Sequence of chain 1.E:
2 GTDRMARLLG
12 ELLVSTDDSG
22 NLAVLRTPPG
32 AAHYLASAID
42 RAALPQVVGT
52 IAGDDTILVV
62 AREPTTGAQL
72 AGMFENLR

A small-molecule ligand and the protein it binds are described below.
Small molecule (SMILES): NC(=[NH2+])NCCC[C@H](N)C(=O)O

Binding-site contacts:
Ligand atom O contacts residue GLY54 of chain 1.D at 3.5 Å.
Ligand atom NE contacts residue SER38 of chain 1.E at 4.0 Å.
Ligand atom C contacts residue HIS34 of chain 1.E at 3.9 Å.
Ligand atom OXT contacts residue GLY54 of chain 1.D at 3.1 Å.
Ligand atom O contacts residue THR51 of chain 1.E at 4.0 Å.
Ligand atom N contacts residue THR57 of chain 1.D at 3.3 Å (h-bond).
Ligand atom CZ contacts residue ASP55 of chain 1.D at 3.7 Å.
Ligand atom CB contacts residue HIS34 of chain 1.E at 3.8 Å.
Ligand atom O contacts residue ASP56 of chain 1.D at 3.2 Å (salt-bridge).
Ligand atom C contacts residue THR51 of chain 1.E at 3.6 Å.
Ligand atom CA contacts residue THR51 of chain 1.E at 3.2 Å.
Ligand atom CB contacts residue ALA37 of chain 1.E at 3.7 Å (hydrophobic).
Ligand atom NH1 contacts residue ASP55 of chain 1.D at 3.5 Å.
Ligand atom OXT contacts residue ALA53 of chain 1.E at 2.8 Å (h-bond).
Ligand atom OXT contacts residue HIS34 of chain 1.E at 3.2 Å.
Ligand atom N contacts residue ASP41 of chain 1.E at 2.7 Å (salt-bridge).
Ligand atom C contacts residue ILE52 of chain 1.E at 3.9 Å (hydrophobic).
Ligand atom CB contacts residue THR51 of chain 1.E at 3.9 Å.
Ligand atom CD contacts residue HIS34 of chain 1.E at 3.7 Å.
Ligand atom CG contacts residue HIS34 of chain 1.E at 3.7 Å.
Ligand atom CB contacts residue ASP41 of chain 1.E at 3.5 Å.
Ligand atom CG contacts residue ASP56 of chain 1.D at 4.0 Å.
Ligand atom CA contacts residue ALA53 of chain 1.E at 3.9 Å (hydrophobic).
Ligand atom C contacts residue ASP55 of chain 1.D at 3.4 Å.
Ligand atom NH2 contacts residue ASP55 of chain 1.D at 3.6 Å (salt-bridge).
Ligand atom CG contacts residue ASP41 of chain 1.E at 3.7 Å.
Ligand atom NH1 contacts residue HIS34 of chain 1.E at 2.9 Å (h-bond).
Ligand atom CA contacts residue ASP56 of chain 1.D at 4.1 Å.
Ligand atom CA contacts residue ASP41 of chain 1.E at 3.6 Å.
Ligand atom CG contacts residue ASP55 of chain 1.D at 4.0 Å.
Ligand atom O contacts residue THR57 of chain 1.D at 3.4 Å (h-bond).
Ligand atom O contacts residue ASP55 of chain 1.D at 2.7 Å (salt-bridge).
Ligand atom C contacts residue GLY54 of chain 1.D at 3.7 Å.
Ligand atom N contacts residue ASP56 of chain 1.D at 3.0 Å (salt-bridge).
Ligand atom N contacts residue THR51 of chain 1.E at 3.0 Å (h-bond).
Ligand atom OXT contacts residue ILE52 of chain 1.E at 3.5 Å.
Ligand atom CD contacts residue SER38 of chain 1.E at 3.8 Å.
Ligand atom OXT contacts residue ASP55 of chain 1.D at 3.4 Å (salt-bridge).
Ligand atom CZ contacts residue HIS34 of chain 1.E at 4.0 Å.
Ligand atom C contacts residue ALA53 of chain 1.E at 3.7 Å (hydrophobic).

Sequence of chain 1.D:
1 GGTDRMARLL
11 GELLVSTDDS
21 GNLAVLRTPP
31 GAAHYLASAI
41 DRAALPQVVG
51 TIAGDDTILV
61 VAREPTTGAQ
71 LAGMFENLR